This small molecule binds to this protein.
Small molecule (SMILES): CN1CCN(C(=O)c2ccc(F)c(F)c2)CC1

Sequence of chain 1.A:
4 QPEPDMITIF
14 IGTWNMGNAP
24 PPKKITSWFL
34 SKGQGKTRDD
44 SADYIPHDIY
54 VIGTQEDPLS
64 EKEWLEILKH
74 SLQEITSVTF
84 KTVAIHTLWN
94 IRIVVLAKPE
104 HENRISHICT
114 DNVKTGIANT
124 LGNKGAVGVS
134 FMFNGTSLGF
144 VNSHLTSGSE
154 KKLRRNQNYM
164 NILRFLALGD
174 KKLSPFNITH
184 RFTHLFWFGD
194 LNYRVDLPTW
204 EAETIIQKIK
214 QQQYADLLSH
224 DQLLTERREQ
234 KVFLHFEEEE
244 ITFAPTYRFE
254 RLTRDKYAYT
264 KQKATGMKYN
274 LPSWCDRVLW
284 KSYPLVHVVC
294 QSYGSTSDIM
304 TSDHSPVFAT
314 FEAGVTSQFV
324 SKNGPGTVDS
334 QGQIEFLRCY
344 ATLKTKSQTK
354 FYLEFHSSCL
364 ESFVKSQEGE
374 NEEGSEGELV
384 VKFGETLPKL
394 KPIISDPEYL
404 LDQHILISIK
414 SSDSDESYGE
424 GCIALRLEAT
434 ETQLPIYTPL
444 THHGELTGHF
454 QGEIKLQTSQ

Binding-site contacts:
Ligand atom C04 contacts residue GLU240 of chain 1.A at 3.2 Å.
Ligand atom F17 contacts residue ARG231 of chain 1.A at 3.3 Å.
Ligand atom N02 contacts residue GLU240 of chain 1.A at 2.9 Å (salt-bridge).
Ligand atom F16 contacts residue ARG230 of chain 1.A at 3.9 Å.
Ligand atom C03 contacts residue GLU240 of chain 1.A at 2.9 Å.
Ligand atom N05 contacts residue GLU240 of chain 1.A at 3.9 Å.
Ligand atom F16 contacts residue ARG231 of chain 1.A at 4.1 Å.
Ligand atom C07 contacts residue GLU240 of chain 1.A at 3.2 Å.
Ligand atom C12 contacts residue ARG231 of chain 1.A at 4.1 Å.
Ligand atom C13 contacts residue ARG231 of chain 1.A at 4.4 Å.
Ligand atom C06 contacts residue GLU240 of chain 1.A at 3.2 Å.
Ligand atom C01 contacts residue GLU240 of chain 1.A at 3.3 Å.